Binding-site contacts:
Ligand atom OP1 contacts residue LEU56 of chain 15.C at 2.8 Å.
Ligand atom O4 contacts residue A4 of chain 29.G at 2.6 Å (h-bond).
Ligand atom OP1 contacts residue LYS8 of chain 15.F at 3.1 Å.
Ligand atom N3 contacts residue GLN61 of chain 15.C at 3.6 Å.
Ligand atom C2 contacts residue U1 of chain 29.G at 3.9 Å.
Ligand atom C2 contacts residue U3 of chain 29.G at 3.8 Å.
Ligand atom C4 contacts residue U1 of chain 29.G at 3.7 Å.
Ligand atom C4 contacts residue A4 of chain 29.G at 3.2 Å.
Ligand atom N1 contacts residue U5 of chain 29.G at 3.7 Å.
Ligand atom OP1 contacts residue LYS12 of chain 15.F at 3.9 Å.
Ligand atom N3 contacts residue U1 of chain 29.G at 3.9 Å.
Ligand atom N3 contacts residue A4 of chain 29.G at 3.8 Å.
Ligand atom O4 contacts residue U1 of chain 29.G at 2.8 Å (h-bond).
Ligand atom N6 contacts residue U2 of chain 29.G at 2.6 Å (h-bond).
Ligand atom C4 contacts residue U5 of chain 29.G at 3.7 Å.
Ligand atom OP1 contacts residue LYS68 of chain 15.C at 3.2 Å (salt-bridge).
Ligand atom N3 contacts residue C6 of chain 29.G at 3.2 Å (h-bond).
Ligand atom C5 contacts residue U5 of chain 29.G at 3.9 Å.
Ligand atom C2 contacts residue A4 of chain 29.G at 3.9 Å.
Ligand atom N3 contacts residue U5 of chain 29.G at 3.6 Å.
Ligand atom O2' contacts residue THR57 of chain 15.C at 3.2 Å.
Ligand atom N1 contacts residue U2 of chain 29.G at 2.8 Å.
Ligand atom C5 contacts residue A4 of chain 29.G at 2.8 Å.
Ligand atom N3 contacts residue U1 of chain 29.G at 3.8 Å.
Ligand atom C2 contacts residue U2 of chain 29.G at 3.6 Å.
Ligand atom C6 contacts residue A4 of chain 29.G at 3.7 Å.
Ligand atom O2 contacts residue U1 of chain 29.G at 2.9 Å (h-bond).
Ligand atom N1 contacts residue U3 of chain 29.G at 3.8 Å.
Ligand atom OP1 contacts residue PHE76 of chain 15.C at 3.7 Å.
Ligand atom O4 contacts residue U5 of chain 29.G at 2.8 Å (h-bond).
Ligand atom O2 contacts residue GLN61 of chain 15.C at 3.9 Å.
Ligand atom C2 contacts residue C6 of chain 29.G at 3.4 Å.
Ligand atom O2' contacts residue LEU64 of chain 15.C at 3.9 Å.
Ligand atom O2 contacts residue U2 of chain 29.G at 3.6 Å.
Ligand atom C6 contacts residue U2 of chain 29.G at 3.4 Å.
Ligand atom C2 contacts residue GLN61 of chain 15.C at 3.9 Å.
Ligand atom OP2 contacts residue LYS8 of chain 15.F at 3.8 Å.
Ligand atom C6 contacts residue U5 of chain 29.G at 3.6 Å.
Ligand atom N3 contacts residue U2 of chain 29.G at 3.6 Å.
Ligand atom O2 contacts residue C6 of chain 29.G at 2.9 Å (h-bond).

Sequence of chain 15.F:
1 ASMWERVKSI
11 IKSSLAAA

A small-molecule ligand and the protein it binds are described below.
Small molecule (SMILES): Nc1ccn([C@@H]2O[C@H](CO[P](=O)(O)O[C@H]3[C@@H](O)[C@H](n4ccc(=O)[nH]c4=O)O[C@@H]3CO[P](=O)(O)O[C@H]3[C@@H](O)[C@H](n4cnc5c(N)ncnc54)O[C@@H]3CO)[C@@H](O[P](=O)(O)OC[C@H]3O[C@@H](n4ccc(=O)[nH]c4=O)[C@H](O)[C@@H]3O)[C@H]2O)c(=O)n1.O=c1ccn([C@@H]2O[C@H](CO[P](=O)(O)O[C@H]3[C@@H](O)[C@H](n4ccc(=O)[nH]c4=O)O[C@@H]3CO[P](=O)(O)O[C@H]3[C@@H](O)[C@H](n4ccc(=O)[nH]c4=O)O[C@@H]3CO)[C@@H](O)[C@H]2O)c(=O)[nH]1

Sequence of chain 15.C:
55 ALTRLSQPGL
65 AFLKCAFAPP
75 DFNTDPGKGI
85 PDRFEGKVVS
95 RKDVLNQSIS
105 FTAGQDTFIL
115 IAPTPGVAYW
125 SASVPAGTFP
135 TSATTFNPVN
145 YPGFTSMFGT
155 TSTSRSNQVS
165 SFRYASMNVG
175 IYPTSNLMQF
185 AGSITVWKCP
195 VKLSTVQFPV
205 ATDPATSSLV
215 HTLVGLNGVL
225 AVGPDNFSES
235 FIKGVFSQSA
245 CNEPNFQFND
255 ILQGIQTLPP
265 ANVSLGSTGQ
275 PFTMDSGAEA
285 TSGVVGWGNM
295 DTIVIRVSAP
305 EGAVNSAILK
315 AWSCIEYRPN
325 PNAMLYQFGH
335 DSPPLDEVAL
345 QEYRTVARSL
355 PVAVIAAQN

Sequence of chain 29.C:
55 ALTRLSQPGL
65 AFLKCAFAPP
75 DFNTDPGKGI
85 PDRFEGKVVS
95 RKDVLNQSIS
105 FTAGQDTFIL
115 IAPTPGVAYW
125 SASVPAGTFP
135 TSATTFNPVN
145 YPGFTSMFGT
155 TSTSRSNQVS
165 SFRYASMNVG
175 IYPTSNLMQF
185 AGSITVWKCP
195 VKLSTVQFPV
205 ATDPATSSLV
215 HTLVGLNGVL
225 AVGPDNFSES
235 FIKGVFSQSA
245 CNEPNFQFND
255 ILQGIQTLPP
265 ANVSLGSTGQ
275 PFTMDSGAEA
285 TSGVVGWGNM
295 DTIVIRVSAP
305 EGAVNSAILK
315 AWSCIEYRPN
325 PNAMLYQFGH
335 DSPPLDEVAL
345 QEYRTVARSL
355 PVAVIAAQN